Binding-site contacts:
Ligand atom C08 contacts residue GLU296 of chain 1.A at 3.5 Å.
Ligand atom C08 contacts residue VAL271 of chain 1.A at 3.7 Å (hydrophobic).
Ligand atom C13 contacts residue HEM1 of chain 1.C at 3.4 Å.
Ligand atom C14 contacts residue HEM1 of chain 1.C at 3.5 Å.
Ligand atom C06 contacts residue GLU296 of chain 1.A at 3.5 Å.
Ligand atom F13 contacts residue VAL271 of chain 1.A at 3.7 Å.
Ligand atom C16 contacts residue HEM1 of chain 1.C at 3.2 Å.
Ligand atom C26 contacts residue TRP382 of chain 1.A at 3.5 Å (hydrophobic).
Ligand atom C12 contacts residue HEM1 of chain 1.C at 3.6 Å.
Ligand atom N01 contacts residue GLU296 of chain 1.A at 2.7 Å (salt-bridge).
Ligand atom C09 contacts residue GLU296 of chain 1.A at 3.6 Å.
Ligand atom N02 contacts residue GLU296 of chain 1.A at 2.7 Å (salt-bridge).
Ligand atom C02 contacts residue TRP291 of chain 1.A at 3.7 Å (hydrophobic).
Ligand atom F12 contacts residue HEM1 of chain 1.C at 3.0 Å.
Ligand atom C17 contacts residue TYR410 of chain 1.A at 3.6 Å (hydrophobic).
Ligand atom F13 contacts residue PHE288 of chain 1.A at 3.4 Å.
Ligand atom F13 contacts residue MET274 of chain 1.A at 3.1 Å.
Ligand atom C26 contacts residue MET40 of chain 1.A at 3.6 Å (hydrophobic).
Ligand atom C07 contacts residue GLY290 of chain 1.A at 3.4 Å.
Ligand atom C07 contacts residue HEM1 of chain 1.C at 3.5 Å.
Ligand atom C03 contacts residue HEM1 of chain 1.C at 3.3 Å.
Ligand atom C05 contacts residue VAL271 of chain 1.A at 3.6 Å (hydrophobic).
Ligand atom N02 contacts residue TYR292 of chain 1.A at 3.7 Å.
Ligand atom C02 contacts residue PRO269 of chain 1.A at 3.8 Å (hydrophobic).
Ligand atom C07 contacts residue SER289 of chain 1.A at 3.6 Å.
Ligand atom C02 contacts residue GLU296 of chain 1.A at 3.4 Å.
Ligand atom C02 contacts residue HEM1 of chain 1.C at 3.5 Å.
Ligand atom C13 contacts residue VAL271 of chain 1.A at 3.6 Å (hydrophobic).
Ligand atom F12 contacts residue VAL271 of chain 1.A at 3.5 Å.
Ligand atom C11 contacts residue HEM1 of chain 1.C at 3.6 Å.
Ligand atom N02 contacts residue HEM1 of chain 1.C at 3.2 Å.
Ligand atom N02 contacts residue TRP291 of chain 1.A at 2.7 Å (h-bond).
Ligand atom C11 contacts residue VAL271 of chain 1.A at 3.8 Å (hydrophobic).
Ligand atom C09 contacts residue HEM1 of chain 1.C at 3.4 Å.
Ligand atom C12 contacts residue VAL271 of chain 1.A at 3.4 Å (hydrophobic).
Ligand atom C03 contacts residue PRO269 of chain 1.A at 3.7 Å (hydrophobic).
Ligand atom C07 contacts residue PHE288 of chain 1.A at 3.8 Å (hydrophobic).
Ligand atom C07 contacts residue PRO269 of chain 1.A at 3.7 Å (hydrophobic).
Ligand atom C26 contacts residue H4B1 of chain 1.D at 2.9 Å.
Ligand atom F13 contacts residue HEM1 of chain 1.C at 3.2 Å.

Sequence of chain 1.A:
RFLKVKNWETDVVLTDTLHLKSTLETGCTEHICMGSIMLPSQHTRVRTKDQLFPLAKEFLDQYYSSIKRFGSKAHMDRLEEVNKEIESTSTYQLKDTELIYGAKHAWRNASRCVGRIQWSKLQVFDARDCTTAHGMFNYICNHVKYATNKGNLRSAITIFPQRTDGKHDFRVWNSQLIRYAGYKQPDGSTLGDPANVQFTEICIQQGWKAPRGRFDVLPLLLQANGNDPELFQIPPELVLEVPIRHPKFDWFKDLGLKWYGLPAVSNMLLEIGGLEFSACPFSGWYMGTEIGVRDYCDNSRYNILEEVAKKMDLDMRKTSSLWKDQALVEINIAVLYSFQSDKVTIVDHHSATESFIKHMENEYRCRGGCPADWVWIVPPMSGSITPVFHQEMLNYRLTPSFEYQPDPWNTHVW

This protein binds this small molecule.
Small molecule (SMILES): Cc1cc(N)nc(CCc2cc(CC[C@H]3CCCN3C)cc(F)c2F)c1